Binding-site contacts:
Ligand atom C2 contacts residue ALA54 of chain 1.A at 3.4 Å (hydrophobic).
Ligand atom OBR contacts residue LEU99 of chain 1.A at 3.5 Å.
Ligand atom CBD contacts residue MET101 of chain 1.A at 3.6 Å (hydrophobic).
Ligand atom C2 contacts residue MET104 of chain 1.A at 3.4 Å (hydrophobic).
Ligand atom N1 contacts residue MET101 of chain 1.A at 3.3 Å.
Ligand atom C2 contacts residue GLN102 of chain 1.A at 3.5 Å.
Ligand atom CBO contacts residue CYS108 of chain 1.A at 1.8 Å (hydrophobic).
Ligand atom CBH contacts residue LEU88 of chain 1.A at 3.6 Å (hydrophobic).
Ligand atom CBC contacts residue MET77 of chain 1.A at 3.7 Å (hydrophobic).
Ligand atom CBN contacts residue CYS108 of chain 1.A at 2.7 Å (hydrophobic).
Ligand atom OBS contacts residue ARG152 of chain 1.A at 3.7 Å.
Ligand atom OBQ contacts residue THR165 of chain 1.A at 3.4 Å (h-bond).
Ligand atom OBR contacts residue MET101 of chain 1.A at 3.6 Å (h-bond).
Ligand atom CBG contacts residue ARG87 of chain 1.A at 3.6 Å.
Ligand atom CBC contacts residue MET101 of chain 1.A at 3.7 Å (hydrophobic).
Ligand atom N3 contacts residue MET104 of chain 1.A at 2.9 Å (h-bond).
Ligand atom CAT contacts residue VAL37 of chain 1.A at 3.6 Å (hydrophobic).
Ligand atom OBQ contacts residue ASP166 of chain 1.A at 2.9 Å (salt-bridge).
Ligand atom CBM contacts residue CYS108 of chain 1.A at 3.4 Å (hydrophobic).
Ligand atom CBJ contacts residue SO41 of chain 1.F at 3.4 Å.
Ligand atom C4 contacts residue MET104 of chain 1.A at 3.7 Å (hydrophobic).
Ligand atom CBE contacts residue MET77 of chain 1.A at 3.7 Å (hydrophobic).
Ligand atom N1 contacts residue ALA54 of chain 1.A at 3.5 Å.
Ligand atom CBN contacts residue ASP111 of chain 1.A at 3.7 Å.
Ligand atom CAS contacts residue LYS56 of chain 1.A at 3.7 Å.
Ligand atom CBA contacts residue THR165 of chain 1.A at 3.5 Å.
Ligand atom CAS contacts residue MET101 of chain 1.A at 3.7 Å (hydrophobic).
Ligand atom N1 contacts residue LEU155 of chain 1.A at 3.6 Å.
Ligand atom CAQ contacts residue ASP166 of chain 1.A at 3.3 Å.
Ligand atom CBO contacts residue ARG152 of chain 1.A at 3.5 Å.
Ligand atom CBB contacts residue MET77 of chain 1.A at 3.7 Å (hydrophobic).
Ligand atom CBF contacts residue CYS86 of chain 1.A at 3.4 Å (hydrophobic).
Ligand atom CAT contacts residue MET101 of chain 1.A at 3.6 Å (hydrophobic).
Ligand atom CBG contacts residue CYS86 of chain 1.A at 3.3 Å (hydrophobic).
Ligand atom CAQ contacts residue THR165 of chain 1.A at 3.7 Å.
Ligand atom CBF contacts residue PHE167 of chain 1.A at 3.6 Å (hydrophobic).
Ligand atom CBG contacts residue LEU88 of chain 1.A at 3.4 Å (hydrophobic).
Ligand atom NAC contacts residue MET104 of chain 1.A at 3.2 Å (h-bond).
Ligand atom OBS contacts residue CYS108 of chain 1.A at 3.4 Å.
Ligand atom CBE contacts residue PHE167 of chain 1.A at 3.6 Å (hydrophobic).

Sequence of chain 1.A:
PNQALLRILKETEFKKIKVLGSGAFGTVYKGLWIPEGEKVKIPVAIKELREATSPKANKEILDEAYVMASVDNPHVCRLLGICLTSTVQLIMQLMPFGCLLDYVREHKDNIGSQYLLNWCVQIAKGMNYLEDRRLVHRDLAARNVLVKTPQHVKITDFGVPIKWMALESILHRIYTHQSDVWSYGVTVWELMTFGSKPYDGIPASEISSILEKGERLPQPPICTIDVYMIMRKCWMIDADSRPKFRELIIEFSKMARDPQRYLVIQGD

The protein below binds the small molecule below.
Small molecule (SMILES): CCC(=O)Nc1cc(-c2c[nH]c3ncnc(Nc4ccc(CN5C(=O)c6ccccc6C5=O)cc4)c23)ccc1OCCN(C)C